Sequence of chain 52.A:
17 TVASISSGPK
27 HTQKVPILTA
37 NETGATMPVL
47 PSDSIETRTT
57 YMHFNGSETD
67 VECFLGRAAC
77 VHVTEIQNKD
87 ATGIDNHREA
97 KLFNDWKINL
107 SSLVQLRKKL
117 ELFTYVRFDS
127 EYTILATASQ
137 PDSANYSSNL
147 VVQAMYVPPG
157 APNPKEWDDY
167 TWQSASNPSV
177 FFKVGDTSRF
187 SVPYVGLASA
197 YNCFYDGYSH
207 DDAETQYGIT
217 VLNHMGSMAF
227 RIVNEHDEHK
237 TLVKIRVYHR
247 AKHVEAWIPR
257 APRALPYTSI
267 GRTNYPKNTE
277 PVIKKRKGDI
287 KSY

Sequence of chain 53.C:
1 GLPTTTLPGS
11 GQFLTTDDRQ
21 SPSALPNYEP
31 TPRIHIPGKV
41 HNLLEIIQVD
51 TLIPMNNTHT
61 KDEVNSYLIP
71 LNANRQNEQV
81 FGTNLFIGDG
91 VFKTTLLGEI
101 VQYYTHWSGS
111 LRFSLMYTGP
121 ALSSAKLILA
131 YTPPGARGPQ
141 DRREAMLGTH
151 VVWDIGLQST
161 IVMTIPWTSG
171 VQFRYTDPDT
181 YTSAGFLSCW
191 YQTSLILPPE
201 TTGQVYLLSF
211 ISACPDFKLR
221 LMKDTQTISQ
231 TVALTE

This protein binds this small molecule.
Small molecule (SMILES): Cc1cc(CCCOc2c(Cl)cc(C3=NCCO3)cc2Cl)on1

Binding-site contacts:
Ligand atom C3B contacts residue MET224 of chain 52.A at 3.6 Å (hydrophobic).
Ligand atom C1B contacts residue VAL188 of chain 52.A at 4.0 Å (hydrophobic).
Ligand atom C4A contacts residue ALA150 of chain 52.A at 4.0 Å (hydrophobic).
Ligand atom C4B contacts residue TYR152 of chain 52.A at 3.6 Å (hydrophobic).
Ligand atom C2C contacts residue VAL191 of chain 52.A at 4.0 Å (hydrophobic).
Ligand atom C4A contacts residue SER175 of chain 52.A at 3.7 Å.
Ligand atom C3C contacts residue ILE104 of chain 52.A at 3.7 Å (hydrophobic).
Ligand atom C5A contacts residue PHE186 of chain 52.A at 4.0 Å (hydrophobic).
Ligand atom C2B contacts residue MET224 of chain 52.A at 4.0 Å (hydrophobic).
Ligand atom C3 contacts residue LEU106 of chain 52.A at 3.8 Å (hydrophobic).
Ligand atom CL2 contacts residue MET224 of chain 52.A at 3.4 Å.
Ligand atom C5A contacts residue VAL176 of chain 52.A at 3.5 Å (hydrophobic).
Ligand atom O1B contacts residue VAL188 of chain 52.A at 3.7 Å.
Ligand atom C5B contacts residue TYR152 of chain 52.A at 3.7 Å (hydrophobic).
Ligand atom C31 contacts residue LEU106 of chain 52.A at 4.0 Å (hydrophobic).
Ligand atom C5A contacts residue ALA150 of chain 52.A at 3.5 Å (hydrophobic).
Ligand atom C6B contacts residue TYR152 of chain 52.A at 3.9 Å (hydrophobic).
Ligand atom CL2 contacts residue ILE104 of chain 52.A at 3.5 Å.
Ligand atom N3A contacts residue ALA24 of chain 52.C at 3.8 Å.
Ligand atom CL1 contacts residue LEU25 of chain 52.C at 3.7 Å.
Ligand atom C4B contacts residue PHE186 of chain 52.A at 3.9 Å (hydrophobic).
Ligand atom C3B contacts residue PHE186 of chain 52.A at 3.9 Å (hydrophobic).
Ligand atom CL2 contacts residue TYR128 of chain 52.A at 3.2 Å.
Ligand atom C4A contacts residue PRO174 of chain 52.A at 3.0 Å (hydrophobic).
Ligand atom O1 contacts residue MET221 of chain 52.A at 3.5 Å (h-bond).
Ligand atom CL1 contacts residue VAL188 of chain 52.A at 3.7 Å.
Ligand atom C2A contacts residue PHE186 of chain 52.A at 3.8 Å (hydrophobic).
Ligand atom O1 contacts residue ILE104 of chain 52.A at 3.4 Å.
Ligand atom C2A contacts residue TYR152 of chain 52.A at 3.8 Å (hydrophobic).
Ligand atom C4 contacts residue LEU106 of chain 52.A at 3.9 Å (hydrophobic).
Ligand atom N3A contacts residue PRO174 of chain 52.A at 3.3 Å (h-bond).
Ligand atom O1A contacts residue MET224 of chain 52.A at 3.5 Å (h-bond).
Ligand atom N3A contacts residue TYR152 of chain 52.A at 4.0 Å.
Ligand atom N2 contacts residue MET221 of chain 52.A at 3.5 Å (h-bond).
Ligand atom C1C contacts residue TYR128 of chain 52.A at 3.3 Å (hydrophobic).
Ligand atom O1A contacts residue PHE186 of chain 52.A at 3.4 Å.
Ligand atom C3C contacts residue TYR152 of chain 52.A at 3.8 Å (hydrophobic).
Ligand atom C5 contacts residue TYR128 of chain 52.A at 3.8 Å (hydrophobic).
Ligand atom C2B contacts residue TYR128 of chain 52.A at 3.9 Å (hydrophobic).
Ligand atom CL1 contacts residue TYR152 of chain 52.A at 3.9 Å.

Sequence of chain 52.C:
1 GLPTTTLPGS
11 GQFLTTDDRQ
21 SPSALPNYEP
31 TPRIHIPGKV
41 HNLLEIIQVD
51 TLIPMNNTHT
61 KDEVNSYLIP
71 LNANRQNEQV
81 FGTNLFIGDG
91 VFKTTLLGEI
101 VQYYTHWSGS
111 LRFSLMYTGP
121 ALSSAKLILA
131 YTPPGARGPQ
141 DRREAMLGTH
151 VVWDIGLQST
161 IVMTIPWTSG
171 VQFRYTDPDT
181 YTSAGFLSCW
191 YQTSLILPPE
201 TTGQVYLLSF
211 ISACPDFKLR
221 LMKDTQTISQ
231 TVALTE